Binding-site contacts:
Ligand atom C8 contacts residue GLY190 of chain 1.F at 4.0 Å.
Ligand atom C1 contacts residue LEU126 of chain 1.F at 4.2 Å (hydrophobic).
Ligand atom N2 contacts residue ASN191 of chain 1.F at 2.7 Å (h-bond).
Ligand atom O5 contacts residue LEU126 of chain 1.F at 3.7 Å.
Ligand atom C5 contacts residue ASN191 of chain 1.F at 3.6 Å.
Ligand atom C8 contacts residue ASN191 of chain 1.F at 4.5 Å.
Ligand atom C1 contacts residue ASN191 of chain 1.F at 1.4 Å.
Ligand atom O7 contacts residue ASN191 of chain 1.F at 3.8 Å.
Ligand atom C2 contacts residue ASN191 of chain 1.F at 2.2 Å.
Ligand atom C3 contacts residue ASN191 of chain 1.F at 3.6 Å.
Ligand atom O5 contacts residue ASN191 of chain 1.F at 2.4 Å (h-bond).
Ligand atom C4 contacts residue ASN191 of chain 1.F at 4.2 Å.
Ligand atom C7 contacts residue ASN191 of chain 1.F at 3.5 Å.

A protein and the small-molecule ligand that binds it are described below.
Small molecule (SMILES): CC(=O)N[C@@H]1[C@@H](O)[C@H](O)[C@@H](CO)O[C@H]1O

Sequence of chain 1.F:
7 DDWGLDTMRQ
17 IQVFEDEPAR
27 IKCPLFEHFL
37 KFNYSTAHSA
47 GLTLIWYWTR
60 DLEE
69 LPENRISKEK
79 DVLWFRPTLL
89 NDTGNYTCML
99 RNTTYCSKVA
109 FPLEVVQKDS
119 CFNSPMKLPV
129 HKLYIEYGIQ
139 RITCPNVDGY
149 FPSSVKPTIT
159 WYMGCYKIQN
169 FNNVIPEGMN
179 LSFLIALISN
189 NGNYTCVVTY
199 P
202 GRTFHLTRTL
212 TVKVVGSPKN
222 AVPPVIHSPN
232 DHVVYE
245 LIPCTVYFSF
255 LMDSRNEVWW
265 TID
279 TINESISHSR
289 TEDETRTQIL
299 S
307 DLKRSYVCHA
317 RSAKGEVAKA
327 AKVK